Binding-site contacts:
Ligand atom CAB contacts residue THR78 of chain 1.B at 3.7 Å.
Ligand atom CAK contacts residue TYR97 of chain 1.B at 4.3 Å (hydrophobic).
Ligand atom NAH contacts residue SER134 of chain 1.B at 4.2 Å.
Ligand atom NAH contacts residue ASP210 of chain 1.B at 2.9 Å (salt-bridge).
Ligand atom CAN contacts residue TYR97 of chain 1.B at 3.7 Å (hydrophobic).
Ligand atom CAG contacts residue TYR97 of chain 1.B at 4.0 Å (hydrophobic).
Ligand atom CAM contacts residue TYR97 of chain 1.B at 3.3 Å (hydrophobic).
Ligand atom CAF contacts residue TYR45 of chain 1.B at 4.0 Å (hydrophobic).
Ligand atom CAE contacts residue PHE138 of chain 1.B at 4.5 Å (hydrophobic).
Ligand atom CAC contacts residue TYR84 of chain 1.B at 3.8 Å (hydrophobic).
Ligand atom CAJ contacts residue PHE206 of chain 1.B at 4.2 Å (hydrophobic).
Ligand atom CAE contacts residue TYR97 of chain 1.B at 4.3 Å (hydrophobic).
Ligand atom CAB contacts residue GLY76 of chain 1.B at 3.5 Å.
Ligand atom CAC contacts residue ASP210 of chain 1.B at 4.2 Å.
Ligand atom CAA contacts residue TYR45 of chain 1.B at 4.2 Å (hydrophobic).
Ligand atom CAJ contacts residue TYR97 of chain 1.B at 4.3 Å (hydrophobic).
Ligand atom CAD contacts residue TYR84 of chain 1.B at 4.1 Å (hydrophobic).
Ligand atom OAL contacts residue PHE138 of chain 1.B at 4.1 Å.
Ligand atom CAC contacts residue GLY76 of chain 1.B at 4.2 Å.
Ligand atom NAH contacts residue TYR97 of chain 1.B at 4.1 Å.
Ligand atom CAM contacts residue PHE138 of chain 1.B at 4.3 Å (hydrophobic).
Ligand atom CAB contacts residue TYR77 of chain 1.B at 3.7 Å (hydrophobic).
Ligand atom OAL contacts residue TYR99 of chain 1.B at 4.2 Å.
Ligand atom CAC contacts residue THR78 of chain 1.B at 3.8 Å.
Ligand atom CAA contacts residue TYR77 of chain 1.B at 4.2 Å (hydrophobic).
Ligand atom CAK contacts residue PHE138 of chain 1.B at 4.2 Å (hydrophobic).
Ligand atom CAA contacts residue TYR44 of chain 1.B at 3.8 Å (hydrophobic).
Ligand atom CAF contacts residue TYR84 of chain 1.B at 4.0 Å (hydrophobic).
Ligand atom CAN contacts residue ASP210 of chain 1.B at 3.6 Å.
Ligand atom OAL contacts residue PHE206 of chain 1.B at 3.9 Å.
Ligand atom CAF contacts residue PHE138 of chain 1.B at 3.9 Å (hydrophobic).
Ligand atom CAC contacts residue VAL95 of chain 1.B at 4.0 Å (hydrophobic).
Ligand atom CAE contacts residue TYR84 of chain 1.B at 4.3 Å (hydrophobic).
Ligand atom CAA contacts residue GLY76 of chain 1.B at 3.5 Å.
Ligand atom CAI contacts residue TYR97 of chain 1.B at 4.2 Å (hydrophobic).
Ligand atom CAF contacts residue GLY76 of chain 1.B at 4.2 Å.
Ligand atom CAA contacts residue TYR84 of chain 1.B at 3.9 Å (hydrophobic).
Ligand atom CAI contacts residue PHE138 of chain 1.B at 3.8 Å (hydrophobic).
Ligand atom CAD contacts residue ASP210 of chain 1.B at 3.9 Å.
Ligand atom CAB contacts residue TYR84 of chain 1.B at 3.9 Å (hydrophobic).

Sequence of chain 1.B:
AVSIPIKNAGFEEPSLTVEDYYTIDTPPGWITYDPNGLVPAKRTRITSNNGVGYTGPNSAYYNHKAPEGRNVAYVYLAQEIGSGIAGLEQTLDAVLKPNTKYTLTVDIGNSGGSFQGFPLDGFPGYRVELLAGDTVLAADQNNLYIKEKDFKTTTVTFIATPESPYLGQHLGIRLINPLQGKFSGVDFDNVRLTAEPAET

A protein and the small-molecule ligand that binds it are described below.
Small molecule (SMILES): CC(=O)CCc1c[nH]c2ccccc12